A small-molecule ligand and the protein it binds are described below.
Small molecule (SMILES): CC(=O)N[C@H]1[C@H](O[C@H]2[C@H](O)[C@@H](NC(C)=O)CO[C@@H]2CO)O[C@H](CO)[C@@H](O)[C@@H]1O

Binding-site contacts:
Ligand atom C8 contacts residue ASN182 of chain 13.E at 4.3 Å.
Ligand atom C3 contacts residue ASN182 of chain 13.E at 3.8 Å.
Ligand atom C5 contacts residue ASN182 of chain 13.E at 3.6 Å.
Ligand atom C1 contacts residue ASN182 of chain 13.E at 1.4 Å.
Ligand atom O7 contacts residue LEU70 of chain 13.E at 3.7 Å.
Ligand atom N2 contacts residue TYR93 of chain 13.E at 3.3 Å (h-bond).
Ligand atom C3 contacts residue VAL94 of chain 13.E at 4.4 Å (hydrophobic).
Ligand atom C2 contacts residue ASN182 of chain 13.E at 2.5 Å.
Ligand atom C7 contacts residue TYR93 of chain 13.E at 4.3 Å (hydrophobic).
Ligand atom C1 contacts residue TYR93 of chain 13.E at 3.8 Å (hydrophobic).
Ligand atom C3 contacts residue TYR93 of chain 13.E at 3.8 Å (hydrophobic).
Ligand atom O4 contacts residue VAL94 of chain 13.E at 3.7 Å.
Ligand atom C7 contacts residue ASN182 of chain 13.E at 3.1 Å.
Ligand atom C8 contacts residue TRP154 of chain 13.E at 3.6 Å (hydrophobic).
Ligand atom O7 contacts residue VAL94 of chain 13.E at 3.5 Å.
Ligand atom C2 contacts residue TYR93 of chain 13.E at 3.8 Å (hydrophobic).
Ligand atom O7 contacts residue TRP154 of chain 13.E at 4.5 Å.
Ligand atom C8 contacts residue ASP150 of chain 13.E at 4.3 Å.
Ligand atom O5 contacts residue ASN182 of chain 13.E at 2.4 Å (h-bond).
Ligand atom N2 contacts residue ASN182 of chain 13.E at 2.9 Å (h-bond).
Ligand atom C2 contacts residue VAL94 of chain 13.E at 4.3 Å (hydrophobic).
Ligand atom C7 contacts residue TRP154 of chain 13.E at 4.5 Å (hydrophobic).
Ligand atom O7 contacts residue ASN182 of chain 13.E at 2.9 Å (h-bond).
Ligand atom O3 contacts residue VAL94 of chain 13.E at 4.5 Å.
Ligand atom C4 contacts residue ASN182 of chain 13.E at 4.3 Å.
Ligand atom C8 contacts residue TYR93 of chain 13.E at 4.4 Å (hydrophobic).

Sequence of chain 13.E:
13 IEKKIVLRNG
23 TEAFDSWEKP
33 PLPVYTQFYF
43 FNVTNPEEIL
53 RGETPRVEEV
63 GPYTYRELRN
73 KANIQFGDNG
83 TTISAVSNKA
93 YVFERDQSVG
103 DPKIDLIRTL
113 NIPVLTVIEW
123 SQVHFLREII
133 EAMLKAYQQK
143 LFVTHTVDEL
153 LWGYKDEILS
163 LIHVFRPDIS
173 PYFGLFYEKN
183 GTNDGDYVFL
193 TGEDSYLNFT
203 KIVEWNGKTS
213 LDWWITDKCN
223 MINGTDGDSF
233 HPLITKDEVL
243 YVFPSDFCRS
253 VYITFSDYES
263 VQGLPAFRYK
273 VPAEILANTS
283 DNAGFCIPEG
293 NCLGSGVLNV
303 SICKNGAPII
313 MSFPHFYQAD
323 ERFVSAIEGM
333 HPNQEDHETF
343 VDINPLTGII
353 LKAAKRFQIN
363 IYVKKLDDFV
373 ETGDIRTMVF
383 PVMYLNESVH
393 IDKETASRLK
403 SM